Sequence of chain 1.A:
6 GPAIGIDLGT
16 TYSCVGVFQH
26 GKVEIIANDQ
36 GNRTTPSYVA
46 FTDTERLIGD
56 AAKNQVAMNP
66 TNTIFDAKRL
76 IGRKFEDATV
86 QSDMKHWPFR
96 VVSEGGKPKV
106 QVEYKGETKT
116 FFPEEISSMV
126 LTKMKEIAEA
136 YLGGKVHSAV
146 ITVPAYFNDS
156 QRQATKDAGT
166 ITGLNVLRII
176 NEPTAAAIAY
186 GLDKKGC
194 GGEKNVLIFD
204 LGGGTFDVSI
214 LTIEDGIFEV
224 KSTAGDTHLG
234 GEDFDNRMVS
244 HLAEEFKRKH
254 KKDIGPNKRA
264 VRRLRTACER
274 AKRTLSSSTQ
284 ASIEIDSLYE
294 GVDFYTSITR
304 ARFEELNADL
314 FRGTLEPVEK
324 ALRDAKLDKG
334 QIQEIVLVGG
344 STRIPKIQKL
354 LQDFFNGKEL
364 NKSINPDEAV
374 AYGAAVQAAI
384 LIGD

This protein binds this small molecule.
Small molecule (SMILES): Sc1nnc(-c2ccccc2)o1

Binding-site contacts:
Ligand atom C5 contacts residue ILE174 of chain 1.A at 3.9 Å (hydrophobic).
Ligand atom C8 contacts residue LYS161 of chain 1.A at 4.2 Å.
Ligand atom C9 contacts residue ARG157 of chain 1.A at 4.1 Å.
Ligand atom C2 contacts residue ARG173 of chain 1.A at 3.8 Å.
Ligand atom C2 contacts residue LYS161 of chain 1.A at 3.9 Å.
Ligand atom C12 contacts residue ARG157 of chain 1.A at 3.8 Å.
Ligand atom C7 contacts residue ARG157 of chain 1.A at 4.2 Å.
Ligand atom C10 contacts residue GLN158 of chain 1.A at 3.9 Å.
Ligand atom N3 contacts residue ILE174 of chain 1.A at 2.9 Å (h-bond).
Ligand atom O6 contacts residue ILE174 of chain 1.A at 3.9 Å.
Ligand atom C2 contacts residue ILE174 of chain 1.A at 3.3 Å (hydrophobic).
Ligand atom C8 contacts residue GLN158 of chain 1.A at 4.0 Å.
Ligand atom C10 contacts residue ARG157 of chain 1.A at 3.6 Å.
Ligand atom S1 contacts residue ARG173 of chain 1.A at 3.5 Å.
Ligand atom C11 contacts residue ASP154 of chain 1.A at 3.5 Å.
Ligand atom N3 contacts residue ARG173 of chain 1.A at 3.6 Å.
Ligand atom S1 contacts residue LEU172 of chain 1.A at 3.8 Å.
Ligand atom C8 contacts residue ARG157 of chain 1.A at 4.4 Å.
Ligand atom C11 contacts residue ARG157 of chain 1.A at 3.5 Å.
Ligand atom S1 contacts residue ILE174 of chain 1.A at 3.8 Å.
Ligand atom N4 contacts residue ILE174 of chain 1.A at 3.6 Å.
Ligand atom O6 contacts residue LYS161 of chain 1.A at 3.6 Å (salt-bridge).
Ligand atom C10 contacts residue ASP154 of chain 1.A at 3.5 Å.
Ligand atom S1 contacts residue LYS161 of chain 1.A at 3.0 Å (salt-bridge).
Ligand atom S1 contacts residue VAL171 of chain 1.A at 3.4 Å (h-bond).
Ligand atom C9 contacts residue ASP154 of chain 1.A at 4.1 Å.
Ligand atom C9 contacts residue GLN158 of chain 1.A at 3.3 Å.